Sequence of chain 3.A:
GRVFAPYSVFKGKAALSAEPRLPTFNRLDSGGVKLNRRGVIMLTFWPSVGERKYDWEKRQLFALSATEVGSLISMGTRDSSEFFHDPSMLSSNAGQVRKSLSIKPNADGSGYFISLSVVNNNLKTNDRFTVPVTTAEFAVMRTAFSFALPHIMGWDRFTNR

Sequence of chain 1.A:
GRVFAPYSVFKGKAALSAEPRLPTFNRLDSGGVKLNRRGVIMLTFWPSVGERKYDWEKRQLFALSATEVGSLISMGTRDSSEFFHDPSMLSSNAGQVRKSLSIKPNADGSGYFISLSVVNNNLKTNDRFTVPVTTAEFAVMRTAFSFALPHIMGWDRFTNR

Binding-site contacts:
Ligand atom OP1 contacts residue PHE70 of chain 1.A at 3.5 Å.
Ligand atom C4 contacts residue PHE18 of chain 3.A at 3.6 Å (hydrophobic).
Ligand atom O4' contacts residue TRP54 of chain 3.A at 3.5 Å (h-bond).
Ligand atom OP1 contacts residue ALA71 of chain 1.A at 2.8 Å (h-bond).
Ligand atom O4' contacts residue TRP64 of chain 3.A at 3.4 Å (h-bond).
Ligand atom O4' contacts residue LEU98 of chain 1.A at 3.6 Å.
Ligand atom N6 contacts residue SER16 of chain 3.A at 2.9 Å (h-bond).
Ligand atom C1' contacts residue LEU98 of chain 1.A at 3.5 Å (hydrophobic).
Ligand atom OP1 contacts residue TYR62 of chain 3.A at 2.7 Å (h-bond).
Ligand atom N3 contacts residue MET97 of chain 1.A at 3.6 Å.
Ligand atom C5' contacts residue TRP64 of chain 3.A at 3.1 Å (hydrophobic).
Ligand atom C1' contacts residue ASP94 of chain 1.A at 3.2 Å.
Ligand atom O3' contacts residue ALA71 of chain 1.A at 3.4 Å.
Ligand atom O4' contacts residue ASP94 of chain 1.A at 3.1 Å (salt-bridge).
Ligand atom C5 contacts residue PHE18 of chain 3.A at 3.5 Å (hydrophobic).
Ligand atom C2 contacts residue PHE92 of chain 1.A at 3.3 Å (hydrophobic).
Ligand atom N7 contacts residue PHE18 of chain 3.A at 3.5 Å.
Ligand atom O5' contacts residue HIS93 of chain 1.A at 3.5 Å (h-bond).
Ligand atom OP2 contacts residue LYS61 of chain 3.A at 3.6 Å.
Ligand atom N1 contacts residue PHE18 of chain 3.A at 3.4 Å.
Ligand atom OP1 contacts residue LYS107 of chain 1.A at 2.7 Å (salt-bridge).
Ligand atom N1 contacts residue PHE92 of chain 1.A at 2.9 Å (h-bond).
Ligand atom C2 contacts residue PHE18 of chain 3.A at 3.5 Å (hydrophobic).
Ligand atom OP2 contacts residue LYS107 of chain 1.A at 2.8 Å (salt-bridge).
Ligand atom N3 contacts residue ASP94 of chain 1.A at 3.1 Å (salt-bridge).
Ligand atom C8 contacts residue TRP64 of chain 3.A at 3.0 Å (hydrophobic).
Ligand atom N7 contacts residue PHE12 of chain 3.A at 2.8 Å.
Ligand atom C4' contacts residue TRP64 of chain 3.A at 3.2 Å (hydrophobic).
Ligand atom C5' contacts residue LEU98 of chain 1.A at 3.6 Å (hydrophobic).
Ligand atom N7 contacts residue ARG45 of chain 1.A at 3.2 Å (salt-bridge).
Ligand atom C8 contacts residue PHE12 of chain 3.A at 2.9 Å (hydrophobic).
Ligand atom N7 contacts residue TRP64 of chain 3.A at 3.5 Å.
Ligand atom C5' contacts residue LEU69 of chain 1.A at 3.5 Å (hydrophobic).
Ligand atom C2 contacts residue LEU36 of chain 1.A at 3.6 Å (hydrophobic).
Ligand atom OP1 contacts residue LYS61 of chain 3.A at 3.2 Å.
Ligand atom N6 contacts residue PHE12 of chain 3.A at 3.6 Å.
Ligand atom N7 contacts residue HIS93 of chain 1.A at 3.6 Å (h-bond).
Ligand atom OP1 contacts residue HIS93 of chain 1.A at 2.7 Å (h-bond).
Ligand atom C4' contacts residue TYR62 of chain 3.A at 3.6 Å (hydrophobic).
Ligand atom C6 contacts residue PHE92 of chain 1.A at 3.3 Å (hydrophobic).

This protein binds this small molecule.
Small molecule (SMILES): Nc1ncnc2c1ncn2[C@H]1C[C@H](O[P](=O)(O)OC[C@H]2O[C@@H](n3cnc4c(N)ncnc43)C[C@@H]2O[P](=O)(O)OC[C@H]2O[C@@H](n3cnc4c(N)ncnc43)C[C@@H]2O[P](=O)(O)OC[C@H]2O[C@@H](n3cnc4c(N)ncnc43)C[C@@H]2O[P](=O)(O)OC[C@H]2O[C@@H](n3cnc4c(N)ncnc43)C[C@@H]2O[P](=O)(O)OC[C@H]2O[C@@H](n3cnc4c(N)ncnc43)C[C@@H]2O)[C@@H](CO[P](=O)(O)O[C@H]2C[C@H](n3cnc4c(N)ncnc43)O[C@@H]2CO[P](=O)(O)O[C@H]2C[C@H](n3cnc4c(N)ncnc43)O[C@@H]2CO[P](=O)(O)O[C@H]2C[C@H](n3cnc4c(N)ncnc43)O[C@@H]2COP(=O)=O)O1